Binding-site contacts:
Ligand atom N7 contacts residue TYR176 of chain 1.A at 2.9 Å (h-bond).
Ligand atom C10 contacts residue PHE223 of chain 1.A at 3.8 Å (hydrophobic).
Ligand atom C16 contacts residue TYR166 of chain 1.A at 3.8 Å (hydrophobic).
Ligand atom C3 contacts residue ALA112 of chain 1.A at 3.9 Å (hydrophobic).
Ligand atom C14 contacts residue TYR176 of chain 1.A at 3.6 Å (hydrophobic).
Ligand atom C19 contacts residue ALA114 of chain 1.A at 3.6 Å (hydrophobic).
Ligand atom C20 contacts residue ALA112 of chain 1.A at 4.0 Å (hydrophobic).
Ligand atom C17 contacts residue LEU119 of chain 1.A at 3.5 Å (hydrophobic).
Ligand atom C3 contacts residue NAD1 of chain 1.J at 3.5 Å.
Ligand atom C18 contacts residue LEU119 of chain 1.A at 3.9 Å (hydrophobic).
Ligand atom C4 contacts residue ALA216 of chain 1.A at 3.5 Å (hydrophobic).
Ligand atom C12 contacts residue TYR176 of chain 1.A at 3.6 Å (hydrophobic).
Ligand atom C5 contacts residue TYR176 of chain 1.A at 3.8 Å (hydrophobic).
Ligand atom C11 contacts residue PHE223 of chain 1.A at 3.8 Å (hydrophobic).
Ligand atom C15 contacts residue MET226 of chain 1.A at 3.8 Å (hydrophobic).
Ligand atom C11 contacts residue TYR176 of chain 1.A at 3.9 Å (hydrophobic).
Ligand atom C15 contacts residue TYR176 of chain 1.A at 4.0 Å (hydrophobic).
Ligand atom C2 contacts residue ALA216 of chain 1.A at 3.7 Å (hydrophobic).
Ligand atom C10 contacts residue NAD1 of chain 1.J at 3.5 Å.
Ligand atom C14 contacts residue MET226 of chain 1.A at 3.6 Å (hydrophobic).
Ligand atom N7 contacts residue NAD1 of chain 1.J at 2.7 Å (h-bond).
Ligand atom O21 contacts residue PRO174 of chain 1.A at 3.5 Å (h-bond).
Ligand atom C8 contacts residue TYR176 of chain 1.A at 3.5 Å (hydrophobic).
Ligand atom C18 contacts residue ALA216 of chain 1.A at 4.0 Å (hydrophobic).
Ligand atom C20 contacts residue PHE113 of chain 1.A at 3.9 Å (hydrophobic).
Ligand atom C13 contacts residue TYR176 of chain 1.A at 3.5 Å (hydrophobic).
Ligand atom C6 contacts residue TYR176 of chain 1.A at 3.6 Å (hydrophobic).
Ligand atom C15 contacts residue TYR166 of chain 1.A at 3.5 Å (hydrophobic).
Ligand atom C16 contacts residue PHE223 of chain 1.A at 4.0 Å (hydrophobic).
Ligand atom O21 contacts residue TYR176 of chain 1.A at 3.7 Å.
Ligand atom N9 contacts residue TYR176 of chain 1.A at 3.7 Å.
Ligand atom C6 contacts residue NAD1 of chain 1.J at 3.4 Å.
Ligand atom C17 contacts residue ALA216 of chain 1.A at 3.2 Å (hydrophobic).
Ligand atom O21 contacts residue MET226 of chain 1.A at 3.3 Å.
Ligand atom C23 contacts residue SER175 of chain 1.A at 3.8 Å.
Ligand atom C22 contacts residue TYR176 of chain 1.A at 4.0 Å (hydrophobic).
Ligand atom C22 contacts residue PRO174 of chain 1.A at 3.4 Å (hydrophobic).
Ligand atom C8 contacts residue NAD1 of chain 1.J at 3.5 Å.
Ligand atom C23 contacts residue ILE220 of chain 1.A at 3.8 Å (hydrophobic).
Ligand atom C22 contacts residue MET226 of chain 1.A at 3.8 Å (hydrophobic).

A small-molecule ligand and the protein it binds are described below.
Small molecule (SMILES): COc1ccc(Cn2cnc3cc4c(cc32)CCCC4)cc1C

Sequence of chain 1.D:
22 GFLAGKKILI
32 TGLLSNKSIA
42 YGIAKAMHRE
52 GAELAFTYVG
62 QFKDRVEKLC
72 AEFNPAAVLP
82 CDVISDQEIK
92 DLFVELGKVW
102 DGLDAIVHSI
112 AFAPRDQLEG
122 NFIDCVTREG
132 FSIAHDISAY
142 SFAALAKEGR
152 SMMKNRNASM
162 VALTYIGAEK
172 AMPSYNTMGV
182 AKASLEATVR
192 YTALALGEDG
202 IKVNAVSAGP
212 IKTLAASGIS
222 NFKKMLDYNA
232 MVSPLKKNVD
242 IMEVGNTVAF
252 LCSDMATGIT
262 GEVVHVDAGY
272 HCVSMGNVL

Sequence of chain 1.A:
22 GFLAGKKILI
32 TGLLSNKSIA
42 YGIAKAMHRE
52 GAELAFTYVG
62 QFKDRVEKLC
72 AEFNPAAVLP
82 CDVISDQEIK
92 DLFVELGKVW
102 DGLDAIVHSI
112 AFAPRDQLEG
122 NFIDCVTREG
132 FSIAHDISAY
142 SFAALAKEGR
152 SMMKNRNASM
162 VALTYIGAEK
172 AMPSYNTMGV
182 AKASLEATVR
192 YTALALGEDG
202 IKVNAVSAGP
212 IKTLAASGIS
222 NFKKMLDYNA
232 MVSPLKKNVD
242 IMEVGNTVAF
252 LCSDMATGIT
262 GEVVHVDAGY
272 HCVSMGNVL